Sequence of chain 1.B:
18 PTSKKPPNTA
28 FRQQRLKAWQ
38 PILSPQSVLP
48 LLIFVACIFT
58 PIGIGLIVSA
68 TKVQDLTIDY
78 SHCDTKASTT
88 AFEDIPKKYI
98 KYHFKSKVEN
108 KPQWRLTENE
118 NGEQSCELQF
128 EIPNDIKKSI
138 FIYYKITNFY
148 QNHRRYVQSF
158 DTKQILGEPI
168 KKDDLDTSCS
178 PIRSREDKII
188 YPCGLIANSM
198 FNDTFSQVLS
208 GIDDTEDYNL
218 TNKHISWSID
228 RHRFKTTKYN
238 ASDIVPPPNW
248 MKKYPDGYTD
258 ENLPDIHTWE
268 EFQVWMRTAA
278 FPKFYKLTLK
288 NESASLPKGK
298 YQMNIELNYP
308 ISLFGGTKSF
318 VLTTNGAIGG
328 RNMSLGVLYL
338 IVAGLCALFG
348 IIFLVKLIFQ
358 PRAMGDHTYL

A protein and the small-molecule ligand that binds it are described below.
Small molecule (SMILES): CC(=O)N[C@H]1[C@H](O[C@H]2[C@H](O)[C@@H](NC(C)=O)CO[C@@H]2CO)O[C@H](CO)[C@@H](O)[C@@H]1O

Binding-site contacts:
Ligand atom C2 contacts residue ASN288 of chain 1.B at 2.4 Å.
Ligand atom C4 contacts residue ASN288 of chain 1.B at 4.3 Å.
Ligand atom C8 contacts residue ASN216 of chain 1.B at 3.9 Å.
Ligand atom C8 contacts residue ASN288 of chain 1.B at 4.0 Å.
Ligand atom N2 contacts residue ASN288 of chain 1.B at 2.6 Å (h-bond).
Ligand atom C5 contacts residue ALA291 of chain 1.B at 4.2 Å (hydrophobic).
Ligand atom C8 contacts residue THR218 of chain 1.B at 3.7 Å.
Ligand atom O7 contacts residue THR218 of chain 1.B at 3.3 Å.
Ligand atom O7 contacts residue ASN288 of chain 1.B at 4.2 Å.
Ligand atom C7 contacts residue ASN288 of chain 1.B at 3.4 Å.
Ligand atom C7 contacts residue THR218 of chain 1.B at 3.9 Å.
Ligand atom O6 contacts residue ASN216 of chain 1.B at 3.8 Å.
Ligand atom O5 contacts residue ALA291 of chain 1.B at 3.2 Å.
Ligand atom C6 contacts residue ASN288 of chain 1.B at 4.1 Å.
Ligand atom O6 contacts residue ASP214 of chain 1.B at 3.9 Å.
Ligand atom C1 contacts residue ALA291 of chain 1.B at 4.1 Å (hydrophobic).
Ligand atom O5 contacts residue ASN288 of chain 1.B at 2.7 Å (h-bond).
Ligand atom O6 contacts residue TYR215 of chain 1.B at 4.0 Å.
Ligand atom C1 contacts residue ASN216 of chain 1.B at 3.4 Å.
Ligand atom C6 contacts residue TYR215 of chain 1.B at 4.0 Å (hydrophobic).
Ligand atom C1 contacts residue ASN288 of chain 1.B at 1.5 Å.
Ligand atom C5 contacts residue ASN216 of chain 1.B at 3.4 Å.
Ligand atom O5 contacts residue ASN216 of chain 1.B at 2.9 Å (h-bond).
Ligand atom C5 contacts residue ASN288 of chain 1.B at 3.9 Å.
Ligand atom C2 contacts residue ASN216 of chain 1.B at 3.5 Å.
Ligand atom N2 contacts residue ASN216 of chain 1.B at 4.4 Å.
Ligand atom C4 contacts residue ASN216 of chain 1.B at 4.0 Å.
Ligand atom C6 contacts residue ASN216 of chain 1.B at 3.5 Å.
Ligand atom C3 contacts residue ASN288 of chain 1.B at 3.7 Å.
Ligand atom C8 contacts residue LEU217 of chain 1.B at 3.8 Å (hydrophobic).